The protein below binds the small molecule below.
Small molecule (SMILES): O=c1[nH]cnc2c1ncn2[C@@H]1O[C@H](COP(=O)(O)O)[C@@H](O)[C@H]1O

Binding-site contacts:
Ligand atom O3' contacts residue ARG327 of chain 1.H at 3.1 Å (salt-bridge).
Ligand atom N7 contacts residue ILE335 of chain 1.H at 3.4 Å.
Ligand atom O3' contacts residue MET390 of chain 1.H at 3.5 Å (h-bond).
Ligand atom C6 contacts residue GLY420 of chain 1.H at 3.5 Å.
Ligand atom O6 contacts residue GLY420 of chain 1.H at 2.5 Å (h-bond).
Ligand atom C2 contacts residue CYS336 of chain 1.H at 3.5 Å (hydrophobic).
Ligand atom C5 contacts residue ILE335 of chain 1.H at 3.5 Å (hydrophobic).
Ligand atom O3' contacts residue ASP369 of chain 1.H at 3.1 Å (salt-bridge).
Ligand atom O2' contacts residue ARG327 of chain 1.H at 3.2 Å (salt-bridge).
Ligand atom O2P contacts residue SER334 of chain 1.H at 2.5 Å (h-bond).
Ligand atom C6 contacts residue MET419 of chain 1.H at 3.6 Å (hydrophobic).
Ligand atom C8 contacts residue ILE335 of chain 1.H at 3.6 Å (hydrophobic).
Ligand atom C3' contacts residue ARG327 of chain 1.H at 3.7 Å.
Ligand atom C5 contacts residue MET419 of chain 1.H at 3.8 Å (hydrophobic).
Ligand atom N3 contacts residue CYS336 of chain 1.H at 3.9 Å.
Ligand atom O1P contacts residue GLY333 of chain 1.H at 3.8 Å.
Ligand atom C6 contacts residue GLN446 of chain 1.H at 3.8 Å.
Ligand atom O2' contacts residue ASP369 of chain 1.H at 2.5 Å (salt-bridge).
Ligand atom O6 contacts residue MET419 of chain 1.H at 2.7 Å (h-bond).
Ligand atom C8 contacts residue MET75 of chain 1.H at 3.6 Å (hydrophobic).
Ligand atom C3' contacts residue SER73 of chain 1.H at 3.3 Å.
Ligand atom O1P contacts residue GLY370 of chain 1.H at 3.3 Å.
Ligand atom O1P contacts residue SER334 of chain 1.H at 3.9 Å.
Ligand atom O2P contacts residue SER393 of chain 1.H at 3.3 Å (h-bond).
Ligand atom N7 contacts residue MET75 of chain 1.H at 3.7 Å.
Ligand atom C2 contacts residue GLN446 of chain 1.H at 3.5 Å.
Ligand atom O3' contacts residue SER73 of chain 1.H at 3.1 Å (h-bond).
Ligand atom P contacts residue SER393 of chain 1.H at 3.8 Å.
Ligand atom C2' contacts residue ARG327 of chain 1.H at 3.4 Å.
Ligand atom N1 contacts residue GLN446 of chain 1.H at 2.8 Å (h-bond).
Ligand atom C2 contacts residue THR338 of chain 1.H at 3.8 Å.
Ligand atom O2' contacts residue ASN308 of chain 1.H at 3.8 Å.
Ligand atom O3P contacts residue GLY392 of chain 1.H at 2.8 Å (h-bond).
Ligand atom O2P contacts residue TYR416 of chain 1.H at 3.5 Å (h-bond).
Ligand atom N7 contacts residue GLY418 of chain 1.H at 3.8 Å.
Ligand atom N7 contacts residue MET419 of chain 1.H at 3.2 Å (h-bond).
Ligand atom O1P contacts residue GLY371 of chain 1.H at 3.3 Å (h-bond).
Ligand atom O3P contacts residue SER393 of chain 1.H at 2.9 Å (h-bond).
Ligand atom O6 contacts residue GLY418 of chain 1.H at 3.2 Å.
Ligand atom C2' contacts residue ASP369 of chain 1.H at 3.6 Å.

Sequence of chain 1.H:
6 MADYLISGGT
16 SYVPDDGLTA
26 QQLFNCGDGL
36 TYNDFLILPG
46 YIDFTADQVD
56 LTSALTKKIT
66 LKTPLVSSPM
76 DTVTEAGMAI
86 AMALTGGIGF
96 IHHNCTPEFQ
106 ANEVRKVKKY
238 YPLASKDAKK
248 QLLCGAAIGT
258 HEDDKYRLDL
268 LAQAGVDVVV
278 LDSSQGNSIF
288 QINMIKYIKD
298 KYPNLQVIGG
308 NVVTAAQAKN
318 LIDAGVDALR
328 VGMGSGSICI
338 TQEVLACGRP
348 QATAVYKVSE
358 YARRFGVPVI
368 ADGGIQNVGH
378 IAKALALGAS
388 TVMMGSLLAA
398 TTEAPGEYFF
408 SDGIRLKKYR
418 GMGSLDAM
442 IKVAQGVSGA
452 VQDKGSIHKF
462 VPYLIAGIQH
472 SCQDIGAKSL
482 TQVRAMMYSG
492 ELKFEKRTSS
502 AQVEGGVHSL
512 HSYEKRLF